Binding-site contacts:
Ligand atom C8 contacts residue THR156 of chain 8.E at 3.7 Å.
Ligand atom O5 contacts residue ASN154 of chain 8.E at 3.8 Å.
Ligand atom C1 contacts residue THR156 of chain 8.E at 3.6 Å.
Ligand atom N2 contacts residue ASN154 of chain 8.E at 4.0 Å.
Ligand atom C7 contacts residue ASN154 of chain 8.E at 3.7 Å.
Ligand atom C8 contacts residue ASN154 of chain 8.E at 4.5 Å.
Ligand atom C2 contacts residue THR156 of chain 8.E at 3.9 Å.
Ligand atom O6 contacts residue MET151 of chain 8.E at 3.5 Å.
Ligand atom C7 contacts residue THR156 of chain 8.E at 3.6 Å.
Ligand atom O7 contacts residue ASN154 of chain 8.E at 3.2 Å (h-bond).
Ligand atom C2 contacts residue ASN154 of chain 8.E at 4.1 Å.
Ligand atom N2 contacts residue THR156 of chain 8.E at 3.2 Å.
Ligand atom O5 contacts residue MET151 of chain 8.E at 4.2 Å.
Ligand atom O7 contacts residue THR156 of chain 8.E at 4.5 Å.
Ligand atom C3 contacts residue THR156 of chain 8.E at 4.4 Å.
Ligand atom C1 contacts residue ASN154 of chain 8.E at 3.1 Å.

Sequence of chain 8.E:
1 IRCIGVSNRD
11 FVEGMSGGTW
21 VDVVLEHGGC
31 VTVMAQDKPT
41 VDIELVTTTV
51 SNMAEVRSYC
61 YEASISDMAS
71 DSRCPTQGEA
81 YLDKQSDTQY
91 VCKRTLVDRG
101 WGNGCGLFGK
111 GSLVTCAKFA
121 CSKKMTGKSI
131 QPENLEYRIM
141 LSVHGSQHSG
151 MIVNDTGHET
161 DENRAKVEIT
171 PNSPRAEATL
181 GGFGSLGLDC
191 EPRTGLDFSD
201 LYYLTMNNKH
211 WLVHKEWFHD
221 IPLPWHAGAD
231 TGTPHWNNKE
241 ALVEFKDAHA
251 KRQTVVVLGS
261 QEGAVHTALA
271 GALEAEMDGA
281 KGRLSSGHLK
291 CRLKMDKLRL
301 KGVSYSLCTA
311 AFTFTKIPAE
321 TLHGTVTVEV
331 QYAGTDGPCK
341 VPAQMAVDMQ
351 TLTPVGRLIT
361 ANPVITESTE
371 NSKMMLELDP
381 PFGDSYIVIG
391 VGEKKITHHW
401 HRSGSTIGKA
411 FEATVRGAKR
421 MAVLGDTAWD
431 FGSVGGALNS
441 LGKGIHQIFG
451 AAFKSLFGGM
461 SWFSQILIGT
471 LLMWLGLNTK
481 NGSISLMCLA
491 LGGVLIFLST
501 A

This protein binds this small molecule.
Small molecule (SMILES): CC(=O)N[C@H]1[C@H](O[C@H]2[C@H](O)[C@@H](NC(C)=O)CO[C@@H]2CO)O[C@H](CO)[C@@H](O)[C@@H]1O